A protein and the small-molecule ligand that binds it are described below.
Small molecule (SMILES): Nc1nc2c(ncn2[C@@H]2O[C@H](CO[P](=O)(O)O[P](=O)(O)NP(=O)(O)O)[C@@H](O)[C@H]2O)c(=O)[nH]1

Sequence of chain 1.A:
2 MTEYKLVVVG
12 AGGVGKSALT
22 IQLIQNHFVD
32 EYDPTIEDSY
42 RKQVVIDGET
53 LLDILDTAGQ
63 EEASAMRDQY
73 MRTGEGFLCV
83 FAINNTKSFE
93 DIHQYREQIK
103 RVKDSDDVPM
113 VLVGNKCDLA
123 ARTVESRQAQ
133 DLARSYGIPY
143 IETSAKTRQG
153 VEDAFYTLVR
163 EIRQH

Binding-site contacts:
Ligand atom O2B contacts residue VAL15 of chain 1.A at 3.2 Å (h-bond).
Ligand atom N3B contacts residue MG1 of chain 1.E at 3.4 Å.
Ligand atom O2' contacts residue VAL30 of chain 1.A at 2.7 Å (h-bond).
Ligand atom O1B contacts residue LYS17 of chain 1.A at 3.6 Å (salt-bridge).
Ligand atom O6 contacts residue SER146 of chain 1.A at 3.5 Å.
Ligand atom C2' contacts residue VAL30 of chain 1.A at 3.5 Å (hydrophobic).
Ligand atom O2B contacts residue LYS17 of chain 1.A at 2.9 Å (salt-bridge).
Ligand atom O2B contacts residue GLY14 of chain 1.A at 3.5 Å (h-bond).
Ligand atom C8 contacts residue ALA19 of chain 1.A at 3.5 Å (hydrophobic).
Ligand atom O3A contacts residue GLY16 of chain 1.A at 3.2 Å (h-bond).
Ligand atom O3G contacts residue GLY61 of chain 1.A at 2.9 Å (h-bond).
Ligand atom N7 contacts residue ASN117 of chain 1.A at 3.1 Å (h-bond).
Ligand atom O3G contacts residue LYS17 of chain 1.A at 2.7 Å (salt-bridge).
Ligand atom O6 contacts residue LYS118 of chain 1.A at 3.4 Å.
Ligand atom O1G contacts residue MG1 of chain 1.E at 2.0 Å.
Ligand atom N3B contacts residue GLY14 of chain 1.A at 3.1 Å (h-bond).
Ligand atom O3' contacts residue ASP31 of chain 1.A at 2.9 Å (salt-bridge).
Ligand atom O2' contacts residue PHE29 of chain 1.A at 3.3 Å.
Ligand atom C3' contacts residue GLU32 of chain 1.A at 3.5 Å.
Ligand atom O3G contacts residue GLY13 of chain 1.A at 3.4 Å.
Ligand atom O1B contacts residue SER18 of chain 1.A at 2.9 Å (h-bond).
Ligand atom O6 contacts residue ALA147 of chain 1.A at 2.8 Å (h-bond).
Ligand atom N2 contacts residue ASP120 of chain 1.A at 2.9 Å (salt-bridge).
Ligand atom O6 contacts residue ASN117 of chain 1.A at 3.3 Å (h-bond).
Ligand atom O1B contacts residue MG1 of chain 1.E at 2.1 Å.
Ligand atom N1 contacts residue ASP120 of chain 1.A at 2.8 Å (salt-bridge).
Ligand atom O2B contacts residue GLY16 of chain 1.A at 3.0 Å (h-bond).
Ligand atom O1A contacts residue ALA19 of chain 1.A at 2.8 Å (h-bond).
Ligand atom O1A contacts residue GLY16 of chain 1.A at 3.4 Å.
Ligand atom C8 contacts residue GLY16 of chain 1.A at 3.6 Å.
Ligand atom O1G contacts residue THR36 of chain 1.A at 2.9 Å (h-bond).
Ligand atom O2G contacts residue PRO35 of chain 1.A at 3.3 Å.
Ligand atom PG contacts residue MG1 of chain 1.E at 3.2 Å.
Ligand atom O6 contacts residue ASP120 of chain 1.A at 3.4 Å (salt-bridge).
Ligand atom O1A contacts residue SER18 of chain 1.A at 3.3 Å (h-bond).
Ligand atom C6 contacts residue ASP120 of chain 1.A at 3.6 Å.
Ligand atom O2' contacts residue ASP31 of chain 1.A at 3.3 Å (salt-bridge).
Ligand atom O2G contacts residue GLN62 of chain 1.A at 2.8 Å (h-bond).
Ligand atom O4' contacts residue LYS118 of chain 1.A at 3.2 Å (salt-bridge).
Ligand atom PB contacts residue MG1 of chain 1.E at 3.2 Å.